Binding-site contacts:
Ligand atom NH2 contacts residue CYS197 of chain 1.A at 3.7 Å.
Ligand atom NH2 contacts residue ASP171 of chain 1.A at 2.8 Å (salt-bridge).
Ligand atom CG contacts residue GLN174 of chain 1.A at 3.6 Å.
Ligand atom O contacts residue TRP193 of chain 1.A at 3.4 Å.
Ligand atom O contacts residue SER177 of chain 1.A at 2.2 Å (h-bond).
Ligand atom O contacts residue GLN174 of chain 1.A at 3.4 Å.
Ligand atom C contacts residue SER177 of chain 1.A at 1.3 Å.
Ligand atom CA contacts residue SER192 of chain 1.A at 3.6 Å.
Ligand atom NE contacts residue GLY194 of chain 1.A at 3.6 Å.
Ligand atom C contacts residue GLY194 of chain 1.A at 3.6 Å.
Ligand atom O contacts residue GLY194 of chain 1.A at 3.2 Å (h-bond).
Ligand atom NH2 contacts residue GLY196 of chain 1.A at 2.9 Å (h-bond).
Ligand atom CZ contacts residue ASP171 of chain 1.A at 3.4 Å.
Ligand atom NE contacts residue GLY196 of chain 1.A at 3.7 Å.
Ligand atom CZ contacts residue GLY196 of chain 1.A at 3.7 Å.
Ligand atom NE contacts residue SER172 of chain 1.A at 3.7 Å.
Ligand atom N contacts residue GLY194 of chain 1.A at 2.9 Å (h-bond).
Ligand atom O contacts residue GLN174 of chain 1.A at 2.9 Å (h-bond).
Ligand atom CB contacts residue HIS40 of chain 1.A at 3.6 Å.
Ligand atom CB contacts residue TRP193 of chain 1.A at 3.7 Å (hydrophobic).
Ligand atom CD contacts residue TRP193 of chain 1.A at 3.8 Å (hydrophobic).
Ligand atom CZ contacts residue SER172 of chain 1.A at 3.3 Å.
Ligand atom CA contacts residue GLY194 of chain 1.A at 3.5 Å.
Ligand atom NH1 contacts residue SER172 of chain 1.A at 3.0 Å (h-bond).
Ligand atom CB contacts residue SER177 of chain 1.A at 3.1 Å.
Ligand atom C contacts residue SER192 of chain 1.A at 3.7 Å.
Ligand atom CA contacts residue SER177 of chain 1.A at 2.4 Å.
Ligand atom C4 contacts residue SER195 of chain 1.A at 3.6 Å.
Ligand atom NH1 contacts residue ASP171 of chain 1.A at 2.8 Å (salt-bridge).
Ligand atom N contacts residue SER192 of chain 1.A at 3.0 Å (h-bond).
Ligand atom CB contacts residue CYS173 of chain 1.A at 3.6 Å (hydrophobic).
Ligand atom O contacts residue CYS173 of chain 1.A at 3.5 Å (h-bond).
Ligand atom NH1 contacts residue GLY204 of chain 1.A at 3.3 Å.
Ligand atom C contacts residue GLN174 of chain 1.A at 3.8 Å.
Ligand atom O3 contacts residue SER195 of chain 1.A at 3.5 Å.
Ligand atom N contacts residue SER177 of chain 1.A at 2.9 Å (h-bond).
Ligand atom NH2 contacts residue GLY194 of chain 1.A at 3.7 Å.
Ligand atom O contacts residue GLY175 of chain 1.A at 3.0 Å (h-bond).
Ligand atom O3 contacts residue GLY196 of chain 1.A at 3.6 Å (h-bond).
Ligand atom O contacts residue ASP176 of chain 1.A at 3.6 Å (salt-bridge).

A small-molecule ligand and the protein it binds are described below.
Small molecule (SMILES): C[C@H](NC=O)C(=O)N[C@@H](C)C(=O)N1CCC[C@H]1C(=O)N[C@H](C=O)CCCN=C(N)N

Sequence of chain 1.A:
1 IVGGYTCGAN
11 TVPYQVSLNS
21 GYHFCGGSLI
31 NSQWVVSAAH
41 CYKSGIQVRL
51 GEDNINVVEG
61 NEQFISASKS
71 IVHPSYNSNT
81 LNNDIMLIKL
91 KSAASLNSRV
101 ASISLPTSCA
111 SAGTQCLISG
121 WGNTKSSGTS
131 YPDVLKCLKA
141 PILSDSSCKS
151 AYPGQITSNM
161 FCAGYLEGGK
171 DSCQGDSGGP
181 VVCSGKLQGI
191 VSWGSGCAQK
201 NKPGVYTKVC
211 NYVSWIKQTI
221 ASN